Sequence of chain 18.C:
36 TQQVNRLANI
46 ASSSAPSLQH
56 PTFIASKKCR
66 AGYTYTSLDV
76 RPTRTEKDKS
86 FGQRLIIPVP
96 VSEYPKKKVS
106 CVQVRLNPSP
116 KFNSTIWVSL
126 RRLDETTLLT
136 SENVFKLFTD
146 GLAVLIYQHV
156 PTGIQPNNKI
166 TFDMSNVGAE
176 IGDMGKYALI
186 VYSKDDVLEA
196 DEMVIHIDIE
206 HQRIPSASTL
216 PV

This protein binds this small molecule.
Small molecule (SMILES): Nc1ncnc2c1ncn2[C@@H]1O[C@H](CO[P](=O)(O)O[C@H]2[C@@H](O)[C@H](n3cnc4c(N)ncnc43)O[C@@H]2CO[P](=O)(O)O[C@H]2[C@@H](O)[C@H](n3cnc4c(N)ncnc43)O[C@@H]2CO)[C@@H](O)[C@H]1O

Binding-site contacts:
Ligand atom OP1 contacts residue ARG208 of chain 19.B at 4.1 Å.
Ligand atom OP2 contacts residue ARG208 of chain 18.C at 4.4 Å.
Ligand atom O2' contacts residue ARG208 of chain 19.B at 4.1 Å.
Ligand atom O2' contacts residue GLY67 of chain 19.B at 3.3 Å (h-bond).
Ligand atom P contacts residue ARG208 of chain 18.C at 4.5 Å.
Ligand atom O2' contacts residue ARG65 of chain 19.B at 4.3 Å.
Ligand atom O2' contacts residue ALA66 of chain 19.B at 3.6 Å.
Ligand atom OP1 contacts residue SER211 of chain 19.B at 4.3 Å.
Ligand atom O5' contacts residue ARG208 of chain 18.C at 4.0 Å.
Ligand atom OP1 contacts residue ARG208 of chain 18.C at 4.1 Å.
Ligand atom N3 contacts residue ARG65 of chain 19.B at 4.1 Å.
Ligand atom C1' contacts residue GLY67 of chain 19.B at 4.4 Å.

Sequence of chain 19.B:
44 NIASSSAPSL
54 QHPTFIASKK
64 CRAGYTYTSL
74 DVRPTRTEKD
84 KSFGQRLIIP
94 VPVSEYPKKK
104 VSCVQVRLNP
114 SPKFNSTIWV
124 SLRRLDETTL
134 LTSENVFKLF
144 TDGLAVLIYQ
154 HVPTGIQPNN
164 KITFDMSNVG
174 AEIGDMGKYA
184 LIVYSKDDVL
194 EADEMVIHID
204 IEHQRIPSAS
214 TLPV